Binding-site contacts:
Ligand atom O1S contacts residue LYS215 of chain 50.A at 3.9 Å.
Ligand atom N1 contacts residue TRP374 of chain 50.A at 3.5 Å.
Ligand atom C3 contacts residue TRP374 of chain 50.A at 4.0 Å (hydrophobic).
Ligand atom O2S contacts residue LYS215 of chain 50.A at 3.1 Å (salt-bridge).
Ligand atom C2 contacts residue TRP374 of chain 50.A at 4.0 Å (hydrophobic).
Ligand atom S1 contacts residue ARG224 of chain 50.A at 4.0 Å.
Ligand atom O1S contacts residue PHE223 of chain 50.A at 3.2 Å.
Ligand atom O1S contacts residue ARG224 of chain 50.A at 2.9 Å (salt-bridge).
Ligand atom C3 contacts residue ASP229 of chain 50.A at 4.4 Å.
Ligand atom O1S contacts residue GLY222 of chain 50.A at 3.0 Å (h-bond).
Ligand atom O3S contacts residue ARG224 of chain 50.A at 3.8 Å.
Ligand atom O1S contacts residue TRP374 of chain 50.A at 4.0 Å.
Ligand atom C1 contacts residue ARG224 of chain 50.A at 4.1 Å.
Ligand atom S1 contacts residue GLY222 of chain 50.A at 3.8 Å.
Ligand atom C1 contacts residue TRP374 of chain 50.A at 3.3 Å (hydrophobic).
Ligand atom S1 contacts residue TRP374 of chain 50.A at 4.4 Å.
Ligand atom S1 contacts residue LYS215 of chain 50.A at 4.1 Å.
Ligand atom O2S contacts residue GLY222 of chain 50.A at 3.4 Å (h-bond).
Ligand atom C2 contacts residue ARG224 of chain 50.A at 4.0 Å.

This small molecule binds to this protein.
Small molecule (SMILES): CCCCCCCCCCCC[N+](C)(C)CCCS(=O)(=O)O

Sequence of chain 50.A:
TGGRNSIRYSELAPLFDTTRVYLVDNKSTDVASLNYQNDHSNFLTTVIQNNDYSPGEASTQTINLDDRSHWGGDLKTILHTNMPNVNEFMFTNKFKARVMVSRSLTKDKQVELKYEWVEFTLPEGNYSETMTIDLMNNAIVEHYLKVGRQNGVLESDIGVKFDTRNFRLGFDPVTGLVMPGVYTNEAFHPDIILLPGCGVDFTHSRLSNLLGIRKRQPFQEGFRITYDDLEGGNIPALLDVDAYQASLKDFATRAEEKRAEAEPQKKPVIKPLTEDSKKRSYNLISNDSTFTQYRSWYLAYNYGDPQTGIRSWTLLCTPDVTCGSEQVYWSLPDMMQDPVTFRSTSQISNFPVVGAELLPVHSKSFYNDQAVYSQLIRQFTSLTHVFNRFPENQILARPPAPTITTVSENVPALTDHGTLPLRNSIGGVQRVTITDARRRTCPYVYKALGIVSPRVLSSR